Sequence of chain 1.C:
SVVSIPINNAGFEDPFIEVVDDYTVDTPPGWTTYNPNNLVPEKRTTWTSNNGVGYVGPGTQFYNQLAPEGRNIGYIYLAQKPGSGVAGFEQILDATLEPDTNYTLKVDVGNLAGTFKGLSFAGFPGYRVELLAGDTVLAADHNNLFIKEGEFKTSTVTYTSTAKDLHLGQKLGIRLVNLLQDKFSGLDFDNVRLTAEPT

This protein binds this small molecule.
Small molecule (SMILES): CC(=O)CCc1c[nH]c2ccccc12

Binding-site contacts:
Ligand atom NAH contacts residue TYR101 of chain 1.C at 3.9 Å.
Ligand atom CAD contacts residue LEU138 of chain 1.C at 4.0 Å (hydrophobic).
Ligand atom CAA contacts residue PHE88 of chain 1.C at 3.9 Å (hydrophobic).
Ligand atom CAB contacts residue TYR81 of chain 1.C at 4.0 Å (hydrophobic).
Ligand atom CAG contacts residue TYR101 of chain 1.C at 3.9 Å (hydrophobic).
Ligand atom CAF contacts residue ASP48 of chain 1.C at 4.2 Å.
Ligand atom CAM contacts residue LEU138 of chain 1.C at 3.6 Å (hydrophobic).
Ligand atom CAN contacts residue LEU138 of chain 1.C at 3.8 Å (hydrophobic).
Ligand atom CAI contacts residue TYR101 of chain 1.C at 3.9 Å (hydrophobic).
Ligand atom CAF contacts residue GLY80 of chain 1.C at 4.0 Å.
Ligand atom NAH contacts residue LEU138 of chain 1.C at 3.4 Å.
Ligand atom CAB contacts residue GLY80 of chain 1.C at 4.0 Å.
Ligand atom CAC contacts residue VAL82 of chain 1.C at 3.7 Å (hydrophobic).
Ligand atom CAB contacts residue PHE88 of chain 1.C at 3.7 Å (hydrophobic).
Ligand atom CAJ contacts residue TYR101 of chain 1.C at 3.8 Å (hydrophobic).
Ligand atom CAD contacts residue PHE88 of chain 1.C at 4.2 Å (hydrophobic).
Ligand atom CAA contacts residue ASP47 of chain 1.C at 3.5 Å.
Ligand atom NAH contacts residue ASP214 of chain 1.C at 3.0 Å (salt-bridge).
Ligand atom CAC contacts residue ASP214 of chain 1.C at 3.9 Å.
Ligand atom OAL contacts residue PHE88 of chain 1.C at 4.1 Å.
Ligand atom CAI contacts residue TYR49 of chain 1.C at 3.8 Å (hydrophobic).
Ligand atom CAB contacts residue ASP47 of chain 1.C at 4.0 Å.
Ligand atom CAC contacts residue ILE99 of chain 1.C at 4.0 Å (hydrophobic).
Ligand atom OAL contacts residue PHE147 of chain 1.C at 4.3 Å.
Ligand atom CAF contacts residue PHE88 of chain 1.C at 4.0 Å (hydrophobic).
Ligand atom CAN contacts residue TYR101 of chain 1.C at 3.4 Å (hydrophobic).
Ligand atom CAA contacts residue ASP48 of chain 1.C at 3.8 Å.
Ligand atom CAN contacts residue ASP214 of chain 1.C at 3.5 Å.
Ligand atom CAA contacts residue GLY80 of chain 1.C at 3.9 Å.
Ligand atom CAB contacts residue VAL82 of chain 1.C at 3.7 Å (hydrophobic).
Ligand atom CAE contacts residue PHE88 of chain 1.C at 4.3 Å (hydrophobic).
Ligand atom CAD contacts residue ASP214 of chain 1.C at 3.8 Å.
Ligand atom CAM contacts residue PHE147 of chain 1.C at 3.8 Å (hydrophobic).
Ligand atom CAC contacts residue PHE88 of chain 1.C at 3.9 Å (hydrophobic).
Ligand atom CAA contacts residue TYR81 of chain 1.C at 4.0 Å (hydrophobic).
Ligand atom NAH contacts residue ILE99 of chain 1.C at 3.9 Å.
Ligand atom CAF contacts residue ASP47 of chain 1.C at 3.7 Å.
Ligand atom CAF contacts residue TYR49 of chain 1.C at 3.8 Å (hydrophobic).
Ligand atom CAD contacts residue ILE99 of chain 1.C at 4.0 Å (hydrophobic).
Ligand atom CAM contacts residue PHE210 of chain 1.C at 3.8 Å (hydrophobic).